A small-molecule ligand and the protein it binds are described below.
Small molecule (SMILES): CC(=O)N[C@H]1[C@H](O[C@H]2[C@H](O)[C@@H](NC(C)=O)CO[C@@H]2CO)O[C@H](CO)[C@@H](O)[C@@H]1O

Binding-site contacts:
Ligand atom C3 contacts residue ASN203 of chain 1.A at 3.8 Å.
Ligand atom O7 contacts residue ASN203 of chain 1.A at 3.2 Å (h-bond).
Ligand atom C5 contacts residue ASN203 of chain 1.A at 3.7 Å.
Ligand atom C1 contacts residue THR205 of chain 1.A at 3.9 Å.
Ligand atom C4 contacts residue ASN203 of chain 1.A at 4.3 Å.
Ligand atom C2 contacts residue THR205 of chain 1.A at 4.0 Å.
Ligand atom C8 contacts residue ASN203 of chain 1.A at 4.1 Å.
Ligand atom C7 contacts residue ASN203 of chain 1.A at 3.1 Å.
Ligand atom N2 contacts residue THR205 of chain 1.A at 3.6 Å (h-bond).
Ligand atom C2 contacts residue ASN203 of chain 1.A at 2.5 Å.
Ligand atom C1 contacts residue ASN203 of chain 1.A at 1.4 Å.
Ligand atom C3 contacts residue THR205 of chain 1.A at 4.2 Å.
Ligand atom O5 contacts residue ASN203 of chain 1.A at 2.4 Å (h-bond).
Ligand atom C8 contacts residue THR205 of chain 1.A at 4.2 Å.
Ligand atom N2 contacts residue ASN203 of chain 1.A at 2.8 Å (h-bond).

Sequence of chain 1.A:
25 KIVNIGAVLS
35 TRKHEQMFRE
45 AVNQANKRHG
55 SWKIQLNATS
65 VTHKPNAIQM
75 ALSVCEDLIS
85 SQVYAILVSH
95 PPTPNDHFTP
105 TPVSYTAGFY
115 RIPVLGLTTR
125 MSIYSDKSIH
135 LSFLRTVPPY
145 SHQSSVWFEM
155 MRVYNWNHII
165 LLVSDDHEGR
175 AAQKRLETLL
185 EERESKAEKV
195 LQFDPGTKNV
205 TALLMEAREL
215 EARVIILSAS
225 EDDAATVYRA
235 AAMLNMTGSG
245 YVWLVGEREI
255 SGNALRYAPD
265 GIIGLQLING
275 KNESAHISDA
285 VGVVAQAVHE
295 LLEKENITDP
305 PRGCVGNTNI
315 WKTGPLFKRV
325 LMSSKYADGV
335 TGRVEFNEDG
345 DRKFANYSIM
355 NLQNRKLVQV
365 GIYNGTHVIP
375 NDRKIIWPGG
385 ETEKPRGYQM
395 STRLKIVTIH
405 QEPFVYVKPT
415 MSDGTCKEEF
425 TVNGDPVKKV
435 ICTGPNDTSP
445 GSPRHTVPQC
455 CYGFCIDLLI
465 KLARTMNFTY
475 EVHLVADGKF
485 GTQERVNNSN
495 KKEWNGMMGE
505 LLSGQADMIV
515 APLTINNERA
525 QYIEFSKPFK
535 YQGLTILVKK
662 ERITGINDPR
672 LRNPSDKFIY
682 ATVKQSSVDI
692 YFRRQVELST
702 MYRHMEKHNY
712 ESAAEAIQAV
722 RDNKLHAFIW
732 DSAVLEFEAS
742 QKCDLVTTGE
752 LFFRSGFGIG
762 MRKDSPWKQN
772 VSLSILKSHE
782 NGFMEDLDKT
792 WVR